Sequence of chain 2.D:
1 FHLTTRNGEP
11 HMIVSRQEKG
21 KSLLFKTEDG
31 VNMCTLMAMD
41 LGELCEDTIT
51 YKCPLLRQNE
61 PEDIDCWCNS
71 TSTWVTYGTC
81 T

Binding-site contacts:
Ligand atom C5 contacts residue ASN75 of chain 2.C at 3.2 Å.
Ligand atom O4 contacts residue NAG1 of chain 2.T at 1.6 Å.
Ligand atom O5 contacts residue THR48 of chain 2.D at 4.0 Å.
Ligand atom C4 contacts residue ASN75 of chain 2.C at 4.0 Å.
Ligand atom C3 contacts residue ASN75 of chain 2.C at 3.5 Å.
Ligand atom C3 contacts residue NAG1 of chain 2.T at 3.3 Å.
Ligand atom C5 contacts residue NAG1 of chain 2.T at 3.7 Å.
Ligand atom C1 contacts residue ASN75 of chain 2.C at 1.3 Å.
Ligand atom O3 contacts residue NAG1 of chain 2.T at 2.4 Å (h-bond).
Ligand atom C4 contacts residue NAG1 of chain 2.T at 2.9 Å.
Ligand atom O6 contacts residue NAG1 of chain 2.T at 4.1 Å.
Ligand atom C7 contacts residue MET126 of chain 2.C at 3.8 Å (hydrophobic).
Ligand atom O5 contacts residue ASN75 of chain 2.C at 2.1 Å (h-bond).
Ligand atom O6 contacts residue GLU46 of chain 2.D at 3.8 Å.
Ligand atom C6 contacts residue NAG1 of chain 2.T at 3.4 Å.
Ligand atom O6 contacts residue CYS45 of chain 2.D at 3.4 Å (h-bond).
Ligand atom O6 contacts residue ASN75 of chain 2.C at 3.8 Å.
Ligand atom O7 contacts residue ASN75 of chain 2.C at 3.2 Å (h-bond).
Ligand atom C2 contacts residue NAG1 of chain 2.T at 4.1 Å.
Ligand atom C6 contacts residue ASN75 of chain 2.C at 3.8 Å.
Ligand atom O6 contacts residue THR48 of chain 2.D at 4.0 Å.
Ligand atom C8 contacts residue ASN75 of chain 2.C at 3.0 Å.
Ligand atom C8 contacts residue PHE98 of chain 2.C at 3.6 Å (hydrophobic).
Ligand atom C7 contacts residue ASN75 of chain 2.C at 2.8 Å.
Ligand atom C2 contacts residue ASN75 of chain 2.C at 2.6 Å.
Ligand atom N2 contacts residue ASN75 of chain 2.C at 3.0 Å (h-bond).
Ligand atom C6 contacts residue CYS45 of chain 2.D at 4.4 Å (hydrophobic).
Ligand atom C8 contacts residue MET126 of chain 2.C at 3.7 Å (hydrophobic).
Ligand atom C6 contacts residue THR48 of chain 2.D at 4.4 Å.
Ligand atom O7 contacts residue MET126 of chain 2.C at 3.1 Å.

Sequence of chain 2.C:
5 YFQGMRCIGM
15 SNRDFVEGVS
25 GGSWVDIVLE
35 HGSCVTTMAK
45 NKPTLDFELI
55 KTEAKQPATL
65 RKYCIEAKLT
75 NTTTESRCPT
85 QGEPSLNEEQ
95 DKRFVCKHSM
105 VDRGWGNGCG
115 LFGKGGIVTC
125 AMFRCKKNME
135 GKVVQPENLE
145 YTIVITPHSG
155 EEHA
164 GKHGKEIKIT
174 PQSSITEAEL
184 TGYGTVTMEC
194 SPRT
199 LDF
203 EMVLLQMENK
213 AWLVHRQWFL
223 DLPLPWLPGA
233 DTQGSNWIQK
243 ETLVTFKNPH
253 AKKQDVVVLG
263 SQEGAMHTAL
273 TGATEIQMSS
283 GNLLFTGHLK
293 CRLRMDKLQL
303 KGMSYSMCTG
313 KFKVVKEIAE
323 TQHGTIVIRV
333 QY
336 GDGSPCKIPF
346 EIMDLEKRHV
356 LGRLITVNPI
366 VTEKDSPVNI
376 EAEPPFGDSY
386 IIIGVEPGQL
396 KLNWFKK

A small-molecule ligand and the protein it binds are described below.
Small molecule (SMILES): CC(=O)N[C@@H]1[C@@H](O)[C@H](O)[C@@H](CO)O[C@H]1O